Sequence of chain 1.A:
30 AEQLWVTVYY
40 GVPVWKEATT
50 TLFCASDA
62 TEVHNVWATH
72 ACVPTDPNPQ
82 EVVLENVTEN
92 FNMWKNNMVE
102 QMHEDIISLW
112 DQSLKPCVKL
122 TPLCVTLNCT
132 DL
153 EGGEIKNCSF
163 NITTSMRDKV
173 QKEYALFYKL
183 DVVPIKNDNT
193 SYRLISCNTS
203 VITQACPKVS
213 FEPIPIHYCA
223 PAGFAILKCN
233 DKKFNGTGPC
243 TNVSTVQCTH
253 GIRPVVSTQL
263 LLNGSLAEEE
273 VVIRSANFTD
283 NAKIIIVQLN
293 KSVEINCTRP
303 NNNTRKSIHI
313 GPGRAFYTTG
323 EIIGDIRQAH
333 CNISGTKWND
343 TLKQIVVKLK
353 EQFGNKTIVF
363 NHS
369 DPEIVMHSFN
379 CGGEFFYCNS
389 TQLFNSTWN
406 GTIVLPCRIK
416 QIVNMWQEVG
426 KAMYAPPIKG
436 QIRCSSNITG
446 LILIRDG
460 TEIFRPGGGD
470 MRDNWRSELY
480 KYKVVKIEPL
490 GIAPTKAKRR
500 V

This protein binds this small molecule.
Small molecule (SMILES): CC(=O)N[C@@H]1[C@@H](O)[C@H](O)[C@@H](CO)O[C@H]1O

Binding-site contacts:
Ligand atom C5 contacts residue ASN163 of chain 1.A at 3.7 Å.
Ligand atom O7 contacts residue ASN163 of chain 1.A at 3.0 Å (h-bond).
Ligand atom C7 contacts residue ASN163 of chain 1.A at 3.1 Å.
Ligand atom C1 contacts residue ASN163 of chain 1.A at 1.4 Å.
Ligand atom C2 contacts residue ASN163 of chain 1.A at 2.4 Å.
Ligand atom C8 contacts residue ASN163 of chain 1.A at 3.4 Å.
Ligand atom C3 contacts residue ASN163 of chain 1.A at 3.7 Å.
Ligand atom C4 contacts residue ASN163 of chain 1.A at 4.2 Å.
Ligand atom N2 contacts residue ASN163 of chain 1.A at 2.8 Å (h-bond).
Ligand atom O7 contacts residue LYS174 of chain 1.A at 4.4 Å.
Ligand atom C8 contacts residue VAL172 of chain 1.A at 3.7 Å (hydrophobic).
Ligand atom O5 contacts residue ASN163 of chain 1.A at 2.4 Å (h-bond).